Sequence of chain 1.C:
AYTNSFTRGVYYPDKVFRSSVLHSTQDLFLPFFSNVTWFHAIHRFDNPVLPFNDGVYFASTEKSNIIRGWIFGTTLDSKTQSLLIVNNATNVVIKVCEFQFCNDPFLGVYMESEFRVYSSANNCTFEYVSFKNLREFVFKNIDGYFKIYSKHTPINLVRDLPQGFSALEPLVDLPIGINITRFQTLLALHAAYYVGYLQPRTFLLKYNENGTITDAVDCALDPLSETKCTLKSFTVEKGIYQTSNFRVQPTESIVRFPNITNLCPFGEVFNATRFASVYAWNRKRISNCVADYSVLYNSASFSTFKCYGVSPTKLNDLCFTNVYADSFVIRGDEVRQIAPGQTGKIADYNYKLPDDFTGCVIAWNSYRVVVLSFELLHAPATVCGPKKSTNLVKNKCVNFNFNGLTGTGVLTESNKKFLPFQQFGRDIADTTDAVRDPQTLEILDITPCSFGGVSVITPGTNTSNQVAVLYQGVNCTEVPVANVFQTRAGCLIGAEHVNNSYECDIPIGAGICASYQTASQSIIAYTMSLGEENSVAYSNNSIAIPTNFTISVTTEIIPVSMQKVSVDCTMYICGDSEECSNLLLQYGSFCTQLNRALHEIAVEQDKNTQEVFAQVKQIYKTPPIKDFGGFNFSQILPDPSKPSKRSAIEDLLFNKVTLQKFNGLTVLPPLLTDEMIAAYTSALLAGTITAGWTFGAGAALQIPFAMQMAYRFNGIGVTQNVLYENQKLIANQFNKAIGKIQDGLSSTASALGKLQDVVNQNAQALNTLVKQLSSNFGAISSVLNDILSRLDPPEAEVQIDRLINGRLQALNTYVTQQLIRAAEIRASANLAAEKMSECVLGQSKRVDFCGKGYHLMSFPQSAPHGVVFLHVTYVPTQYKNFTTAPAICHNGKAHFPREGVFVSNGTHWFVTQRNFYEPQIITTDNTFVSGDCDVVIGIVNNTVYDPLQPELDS

Binding-site contacts:
Ligand atom C2 contacts residue HIS1075 of chain 1.C at 4.2 Å.
Ligand atom C8 contacts residue ASN1072 of chain 1.C at 4.5 Å.
Ligand atom O3 contacts residue HIS1075 of chain 1.C at 4.1 Å.
Ligand atom N2 contacts residue HIS1075 of chain 1.C at 4.4 Å.
Ligand atom C7 contacts residue ASN1072 of chain 1.C at 3.5 Å.
Ligand atom O5 contacts residue PHE1077 of chain 1.C at 4.0 Å.
Ligand atom O4 contacts residue HIS1075 of chain 1.C at 3.8 Å.
Ligand atom O7 contacts residue ASN1072 of chain 1.C at 3.8 Å.
Ligand atom C4 contacts residue ASN1072 of chain 1.C at 4.2 Å.
Ligand atom C1 contacts residue HIS1075 of chain 1.C at 4.2 Å.
Ligand atom C1 contacts residue ASN1072 of chain 1.C at 1.4 Å.
Ligand atom C3 contacts residue ASN1072 of chain 1.C at 3.8 Å.
Ligand atom C1 contacts residue THR1074 of chain 1.C at 4.0 Å.
Ligand atom C2 contacts residue ASN1072 of chain 1.C at 2.5 Å.
Ligand atom C8 contacts residue THR1074 of chain 1.C at 3.7 Å.
Ligand atom C5 contacts residue HIS1075 of chain 1.C at 4.0 Å.
Ligand atom C6 contacts residue PHE1077 of chain 1.C at 3.5 Å (hydrophobic).
Ligand atom C5 contacts residue PHE1077 of chain 1.C at 3.8 Å (hydrophobic).
Ligand atom C7 contacts residue THR1074 of chain 1.C at 3.9 Å.
Ligand atom C2 contacts residue THR1074 of chain 1.C at 3.7 Å.
Ligand atom O5 contacts residue ASN1072 of chain 1.C at 2.4 Å (h-bond).
Ligand atom N2 contacts residue ASN1072 of chain 1.C at 2.9 Å (h-bond).
Ligand atom N2 contacts residue THR1074 of chain 1.C at 3.0 Å (h-bond).
Ligand atom C3 contacts residue THR1074 of chain 1.C at 3.8 Å.
Ligand atom C3 contacts residue HIS1075 of chain 1.C at 3.4 Å.
Ligand atom C4 contacts residue HIS1075 of chain 1.C at 4.0 Å.
Ligand atom C5 contacts residue ASN1072 of chain 1.C at 3.7 Å.
Ligand atom O3 contacts residue THR1074 of chain 1.C at 4.4 Å.

This protein binds this small molecule.
Small molecule (SMILES): CC(=O)N[C@@H]1[C@@H](O)[C@H](O)[C@@H](CO)O[C@H]1O